Sequence of chain 1.A:
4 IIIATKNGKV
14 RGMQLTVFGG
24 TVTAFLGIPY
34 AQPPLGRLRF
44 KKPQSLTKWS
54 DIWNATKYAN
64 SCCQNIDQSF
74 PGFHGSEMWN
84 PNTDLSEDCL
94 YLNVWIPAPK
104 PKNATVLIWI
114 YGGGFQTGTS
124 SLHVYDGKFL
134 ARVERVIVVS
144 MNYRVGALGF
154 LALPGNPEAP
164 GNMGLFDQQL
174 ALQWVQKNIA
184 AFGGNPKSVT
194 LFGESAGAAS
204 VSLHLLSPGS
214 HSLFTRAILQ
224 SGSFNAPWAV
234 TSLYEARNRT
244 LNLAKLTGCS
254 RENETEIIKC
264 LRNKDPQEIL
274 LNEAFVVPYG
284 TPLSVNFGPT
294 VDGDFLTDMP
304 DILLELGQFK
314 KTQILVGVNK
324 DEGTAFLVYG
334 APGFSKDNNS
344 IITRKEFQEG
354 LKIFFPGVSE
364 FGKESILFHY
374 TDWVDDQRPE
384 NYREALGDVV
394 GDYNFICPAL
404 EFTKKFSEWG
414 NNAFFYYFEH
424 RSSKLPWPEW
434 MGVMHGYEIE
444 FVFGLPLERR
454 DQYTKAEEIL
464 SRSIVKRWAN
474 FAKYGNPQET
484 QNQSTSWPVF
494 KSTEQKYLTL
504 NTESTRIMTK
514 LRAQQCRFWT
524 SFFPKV

Binding-site contacts:
Ligand atom O5 contacts residue GLU259 of chain 1.A at 4.0 Å.
Ligand atom C3 contacts residue ASN256 of chain 1.A at 3.9 Å.
Ligand atom C1 contacts residue THR258 of chain 1.A at 4.5 Å.
Ligand atom O7 contacts residue ASN256 of chain 1.A at 3.1 Å (h-bond).
Ligand atom C5 contacts residue ASN256 of chain 1.A at 3.7 Å.
Ligand atom C1 contacts residue ASN256 of chain 1.A at 1.5 Å.
Ligand atom C4 contacts residue ASN256 of chain 1.A at 4.3 Å.
Ligand atom N2 contacts residue ASN256 of chain 1.A at 3.0 Å (h-bond).
Ligand atom C7 contacts residue ASN256 of chain 1.A at 3.2 Å.
Ligand atom C2 contacts residue ASN256 of chain 1.A at 2.5 Å.
Ligand atom C8 contacts residue ASN256 of chain 1.A at 4.4 Å.
Ligand atom C1 contacts residue GLU259 of chain 1.A at 4.5 Å.
Ligand atom O5 contacts residue ASN256 of chain 1.A at 2.4 Å (h-bond).

The protein below binds the small molecule below.
Small molecule (SMILES): CC(=O)N[C@@H]1[C@@H](O)[C@H](O)[C@@H](CO)O[C@H]1O